This protein binds this small molecule.
Small molecule (SMILES): CCCCCNC(=O)[C@H](Cc1ccc(N(C(=O)C(=O)O)c2ccccc2C(=O)O)c(/C=C/C(N)=O)c1)NS(C)(=O)=O

Sequence of chain 1.A:
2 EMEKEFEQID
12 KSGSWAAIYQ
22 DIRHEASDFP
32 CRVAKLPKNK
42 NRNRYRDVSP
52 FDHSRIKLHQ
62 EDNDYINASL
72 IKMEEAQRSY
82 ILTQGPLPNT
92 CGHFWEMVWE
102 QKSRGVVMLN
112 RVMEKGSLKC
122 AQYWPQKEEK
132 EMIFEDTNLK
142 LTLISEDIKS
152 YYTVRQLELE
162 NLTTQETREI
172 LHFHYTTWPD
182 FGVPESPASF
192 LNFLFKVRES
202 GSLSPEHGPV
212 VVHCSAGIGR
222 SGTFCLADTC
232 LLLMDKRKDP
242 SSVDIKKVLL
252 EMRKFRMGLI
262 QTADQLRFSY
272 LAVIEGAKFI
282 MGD

Binding-site contacts:
Ligand atom C7 contacts residue TYR46 of chain 1.A at 3.5 Å (hydrophobic).
Ligand atom N1 contacts residue TYR46 of chain 1.A at 3.6 Å.
Ligand atom O10 contacts residue ARG221 of chain 1.A at 3.1 Å (salt-bridge).
Ligand atom C6 contacts residue TYR46 of chain 1.A at 3.6 Å (hydrophobic).
Ligand atom C5 contacts residue ALA217 of chain 1.A at 3.7 Å (hydrophobic).
Ligand atom O5 contacts residue GLN266 of chain 1.A at 3.3 Å (h-bond).
Ligand atom C14 contacts residue ASP48 of chain 1.A at 3.2 Å.
Ligand atom C24 contacts residue CYS215 of chain 1.A at 3.4 Å (hydrophobic).
Ligand atom C24 contacts residue GLY220 of chain 1.A at 3.7 Å.
Ligand atom C24 contacts residue ALA217 of chain 1.A at 3.5 Å (hydrophobic).
Ligand atom C25 contacts residue GLN266 of chain 1.A at 3.7 Å.
Ligand atom O1 contacts residue LYS120 of chain 1.A at 3.1 Å (salt-bridge).
Ligand atom O7 contacts residue GLY220 of chain 1.A at 2.8 Å (h-bond).
Ligand atom C29 contacts residue THR263 of chain 1.A at 3.7 Å.
Ligand atom O9 contacts residue GLN266 of chain 1.A at 3.6 Å.
Ligand atom C9 contacts residue ASP48 of chain 1.A at 3.7 Å.
Ligand atom O6 contacts residue CYS215 of chain 1.A at 3.4 Å (h-bond).
Ligand atom C3 contacts residue GLN262 of chain 1.A at 3.7 Å.
Ligand atom C15 contacts residue GLN262 of chain 1.A at 3.4 Å.
Ligand atom O7 contacts residue ALA217 of chain 1.A at 3.3 Å.
Ligand atom O6 contacts residue SER216 of chain 1.A at 3.3 Å (h-bond).
Ligand atom S1 contacts residue ASP48 of chain 1.A at 3.5 Å (salt-bridge).
Ligand atom O6 contacts residue ALA217 of chain 1.A at 2.8 Å (h-bond).
Ligand atom O5 contacts residue GLY220 of chain 1.A at 3.0 Å.
Ligand atom O9 contacts residue ARG221 of chain 1.A at 2.7 Å (salt-bridge).
Ligand atom C11 contacts residue ASP48 of chain 1.A at 3.7 Å.
Ligand atom C4 contacts residue ALA217 of chain 1.A at 3.6 Å (hydrophobic).
Ligand atom C13 contacts residue ASP48 of chain 1.A at 3.2 Å.
Ligand atom C28 contacts residue THR263 of chain 1.A at 3.5 Å.
Ligand atom N2 contacts residue ASP48 of chain 1.A at 2.6 Å (salt-bridge).
Ligand atom N1 contacts residue ASP48 of chain 1.A at 2.7 Å (salt-bridge).
Ligand atom O5 contacts residue ARG221 of chain 1.A at 3.1 Å (salt-bridge).
Ligand atom C27 contacts residue GLN262 of chain 1.A at 3.6 Å.
Ligand atom O7 contacts residue ILE219 of chain 1.A at 2.9 Å (h-bond).
Ligand atom C8 contacts residue GLY220 of chain 1.A at 3.7 Å.
Ligand atom O7 contacts residue GLY218 of chain 1.A at 3.2 Å (h-bond).
Ligand atom O4 contacts residue ASP48 of chain 1.A at 3.1 Å (salt-bridge).
Ligand atom C31 contacts residue ARG221 of chain 1.A at 3.3 Å.
Ligand atom C12 contacts residue ASP48 of chain 1.A at 3.2 Å.
Ligand atom O7 contacts residue CYS215 of chain 1.A at 3.1 Å (h-bond).